Sequence of chain 1.B:
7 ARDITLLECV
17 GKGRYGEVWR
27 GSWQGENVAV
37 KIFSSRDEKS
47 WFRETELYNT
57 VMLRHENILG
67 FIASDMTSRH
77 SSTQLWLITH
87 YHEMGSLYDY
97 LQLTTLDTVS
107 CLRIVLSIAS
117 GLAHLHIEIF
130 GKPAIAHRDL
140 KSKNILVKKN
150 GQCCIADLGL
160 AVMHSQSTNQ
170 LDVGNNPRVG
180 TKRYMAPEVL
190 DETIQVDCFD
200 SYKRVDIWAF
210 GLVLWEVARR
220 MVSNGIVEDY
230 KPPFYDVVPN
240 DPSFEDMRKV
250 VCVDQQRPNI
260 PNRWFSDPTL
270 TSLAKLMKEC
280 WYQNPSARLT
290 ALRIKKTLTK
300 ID

Binding-site contacts:
Ligand atom N08 contacts residue TYR87 of chain 1.B at 3.8 Å.
Ligand atom C09 contacts residue TYR87 of chain 1.B at 3.8 Å (hydrophobic).
Ligand atom C12 contacts residue TYR87 of chain 1.B at 3.4 Å (hydrophobic).
Ligand atom C32 contacts residue ASP156 of chain 1.B at 3.8 Å.
Ligand atom C24 contacts residue LEU145 of chain 1.B at 3.8 Å (hydrophobic).
Ligand atom C04 contacts residue THR85 of chain 1.B at 3.8 Å.
Ligand atom O31 contacts residue LYS37 of chain 1.B at 3.6 Å.
Ligand atom C09 contacts residue HIS88 of chain 1.B at 3.2 Å.
Ligand atom C07 contacts residue HIS86 of chain 1.B at 3.9 Å.
Ligand atom C17 contacts residue ASP95 of chain 1.B at 3.7 Å.
Ligand atom C07 contacts residue LEU145 of chain 1.B at 3.5 Å (hydrophobic).
Ligand atom C01 contacts residue LYS37 of chain 1.B at 3.6 Å.
Ligand atom C13 contacts residue VAL16 of chain 1.B at 3.7 Å (hydrophobic).
Ligand atom C32 contacts residue GLU50 of chain 1.B at 3.6 Å.
Ligand atom O02 contacts residue LYS37 of chain 1.B at 3.6 Å.
Ligand atom O28 contacts residue ALA155 of chain 1.B at 3.7 Å.
Ligand atom C01 contacts residue ALA35 of chain 1.B at 3.5 Å (hydrophobic).
Ligand atom C22 contacts residue ASP95 of chain 1.B at 3.5 Å.
Ligand atom C07 contacts residue ALA35 of chain 1.B at 3.7 Å (hydrophobic).
Ligand atom O02 contacts residue THR85 of chain 1.B at 3.9 Å.
Ligand atom C10 contacts residue LEU145 of chain 1.B at 3.9 Å (hydrophobic).
Ligand atom C06 contacts residue LEU145 of chain 1.B at 3.8 Å (hydrophobic).
Ligand atom C04 contacts residue ALA35 of chain 1.B at 3.7 Å (hydrophobic).
Ligand atom C29 contacts residue LYS142 of chain 1.B at 3.4 Å.
Ligand atom C01 contacts residue THR85 of chain 1.B at 3.3 Å.
Ligand atom C29 contacts residue ALA155 of chain 1.B at 3.7 Å (hydrophobic).
Ligand atom C29 contacts residue ASN143 of chain 1.B at 3.4 Å.
Ligand atom N08 contacts residue HIS88 of chain 1.B at 3.0 Å (h-bond).
Ligand atom C12 contacts residue HIS88 of chain 1.B at 3.9 Å.
Ligand atom C01 contacts residue LEU83 of chain 1.B at 3.5 Å (hydrophobic).
Ligand atom C21 contacts residue VAL16 of chain 1.B at 3.5 Å (hydrophobic).
Ligand atom C32 contacts residue LEU83 of chain 1.B at 3.8 Å (hydrophobic).
Ligand atom C11 contacts residue GLY91 of chain 1.B at 3.9 Å.
Ligand atom C13 contacts residue TYR87 of chain 1.B at 3.6 Å (hydrophobic).
Ligand atom C04 contacts residue VAL24 of chain 1.B at 3.9 Å (hydrophobic).
Ligand atom C14 contacts residue GLY91 of chain 1.B at 3.9 Å.
Ligand atom C22 contacts residue GLY91 of chain 1.B at 3.5 Å.
Ligand atom C12 contacts residue VAL16 of chain 1.B at 3.8 Å (hydrophobic).
Ligand atom C23 contacts residue GLY91 of chain 1.B at 3.6 Å.
Ligand atom C16 contacts residue ASP95 of chain 1.B at 3.5 Å.

The protein below binds the small molecule below.
Small molecule (SMILES): COc1cc(-c2cncc(-c3ccc(C4CCN(C)CC4)cc3)c2C)cc(OC)c1OC